Sequence of chain 1.A:
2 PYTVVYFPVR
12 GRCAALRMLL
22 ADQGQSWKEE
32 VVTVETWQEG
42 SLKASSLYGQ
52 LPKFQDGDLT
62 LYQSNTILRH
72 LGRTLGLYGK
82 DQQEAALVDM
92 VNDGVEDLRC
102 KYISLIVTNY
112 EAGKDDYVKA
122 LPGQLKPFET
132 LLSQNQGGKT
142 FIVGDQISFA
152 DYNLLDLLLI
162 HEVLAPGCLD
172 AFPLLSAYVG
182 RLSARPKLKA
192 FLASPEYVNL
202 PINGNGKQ

Binding-site contacts:
Ligand atom C3 contacts residue GLY205 of chain 1.A at 4.4 Å.
Ligand atom C6 contacts residue GSH1 of chain 1.D at 3.9 Å.
Ligand atom C9 contacts residue GSH1 of chain 1.D at 3.6 Å.
Ligand atom C10 contacts residue ASN204 of chain 1.A at 3.6 Å.
Ligand atom C12 contacts residue TRP38 of chain 1.A at 3.5 Å (hydrophobic).
Ligand atom C13 contacts residue TRP38 of chain 1.A at 4.0 Å (hydrophobic).
Ligand atom O2 contacts residue VAL35 of chain 1.A at 3.8 Å.
Ligand atom OXT contacts residue TRP38 of chain 1.A at 4.2 Å.
Ligand atom C10 contacts residue GLY12 of chain 1.A at 3.8 Å.
Ligand atom CL2 contacts residue GLY205 of chain 1.A at 3.4 Å.
Ligand atom C3 contacts residue PHE8 of chain 1.A at 4.2 Å (hydrophobic).
Ligand atom C8 contacts residue GSH1 of chain 1.D at 3.3 Å.
Ligand atom CL1 contacts residue VAL10 of chain 1.A at 4.3 Å.
Ligand atom O1 contacts residue GSH1 of chain 1.D at 4.0 Å.
Ligand atom C9 contacts residue TYR7 of chain 1.A at 3.6 Å (hydrophobic).
Ligand atom CL1 contacts residue VAL35 of chain 1.A at 4.3 Å.
Ligand atom C12 contacts residue VAL35 of chain 1.A at 4.3 Å (hydrophobic).
Ligand atom CL1 contacts residue PHE8 of chain 1.A at 3.5 Å.
Ligand atom C10 contacts residue VAL10 of chain 1.A at 4.3 Å (hydrophobic).
Ligand atom C12 contacts residue PHE8 of chain 1.A at 3.8 Å (hydrophobic).
Ligand atom C4 contacts residue GSH1 of chain 1.D at 3.5 Å.
Ligand atom C5 contacts residue GSH1 of chain 1.D at 3.7 Å.
Ligand atom C7 contacts residue GSH1 of chain 1.D at 3.5 Å.
Ligand atom C11 contacts residue ILE104 of chain 1.A at 3.7 Å (hydrophobic).
Ligand atom O1 contacts residue VAL108 of chain 1.A at 4.2 Å.
Ligand atom C2 contacts residue PHE8 of chain 1.A at 3.8 Å (hydrophobic).
Ligand atom CL2 contacts residue VAL10 of chain 1.A at 3.5 Å.
Ligand atom O2 contacts residue PHE8 of chain 1.A at 3.9 Å.
Ligand atom CL1 contacts residue GLY205 of chain 1.A at 4.1 Å.
Ligand atom C11 contacts residue GSH1 of chain 1.D at 3.4 Å.
Ligand atom OXT contacts residue GLN39 of chain 1.A at 3.8 Å.
Ligand atom C1 contacts residue PHE8 of chain 1.A at 4.1 Å (hydrophobic).
Ligand atom CL2 contacts residue ASN204 of chain 1.A at 4.3 Å.
Ligand atom C3 contacts residue GSH1 of chain 1.D at 4.2 Å.
Ligand atom C6 contacts residue PHE8 of chain 1.A at 4.4 Å (hydrophobic).
Ligand atom C10 contacts residue ILE203 of chain 1.A at 4.2 Å (hydrophobic).
Ligand atom OXT contacts residue VAL35 of chain 1.A at 3.4 Å.
Ligand atom C10 contacts residue TYR7 of chain 1.A at 4.2 Å (hydrophobic).
Ligand atom C10 contacts residue GLY205 of chain 1.A at 4.3 Å.
Ligand atom C9 contacts residue VAL10 of chain 1.A at 4.2 Å (hydrophobic).

A protein and the small-molecule ligand that binds it are described below.
Small molecule (SMILES): C=C(CC)C(=O)c1ccc(OCC(=O)O)c(Cl)c1Cl